The protein below binds the small molecule below.
Small molecule (SMILES): CC(C)C[C@H](NC(=O)[C@H](CCCN=C(N)N)NC=O)C(=O)N[C@@H](CC(C)C)C(=O)N[C@@H](CC(C)C)C(=O)N[C@H](C(=O)NCC(=O)O)[C@@H](C)O

Sequence of chain 2.B:
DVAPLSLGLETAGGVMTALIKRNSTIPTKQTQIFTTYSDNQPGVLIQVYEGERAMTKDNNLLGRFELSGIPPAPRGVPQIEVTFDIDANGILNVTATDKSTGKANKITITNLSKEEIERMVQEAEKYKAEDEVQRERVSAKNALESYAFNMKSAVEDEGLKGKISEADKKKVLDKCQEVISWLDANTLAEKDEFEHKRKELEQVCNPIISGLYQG

Binding-site contacts:
Ligand atom CD1 contacts residue PHE50 of chain 2.B at 3.6 Å (hydrophobic).
Ligand atom CG contacts residue ILE49 of chain 2.B at 3.5 Å (hydrophobic).
Ligand atom C contacts residue THR51 of chain 2.B at 3.6 Å.
Ligand atom N contacts residue THR51 of chain 2.B at 2.9 Å (h-bond).
Ligand atom NH1 contacts residue ILE49 of chain 2.B at 3.6 Å.
Ligand atom CZ contacts residue GLN95 of chain 2.B at 3.3 Å.
Ligand atom N contacts residue GLN57 of chain 2.B at 3.2 Å (h-bond).
Ligand atom O contacts residue GLN57 of chain 2.B at 3.6 Å.
Ligand atom CD contacts residue GLN95 of chain 2.B at 3.0 Å.
Ligand atom CD2 contacts residue GLU26 of chain 2.B at 3.3 Å.
Ligand atom O contacts residue GLN57 of chain 2.B at 2.7 Å (h-bond).
Ligand atom C contacts residue GLY59 of chain 2.B at 3.3 Å.
Ligand atom CD1 contacts residue GLN48 of chain 2.B at 3.7 Å.
Ligand atom O contacts residue ALA28 of chain 2.B at 2.9 Å (h-bond).
Ligand atom O contacts residue VAL60 of chain 2.B at 3.5 Å.
Ligand atom O contacts residue PHE50 of chain 2.B at 3.6 Å.
Ligand atom O contacts residue TYR53 of chain 2.B at 3.2 Å (h-bond).
Ligand atom CA contacts residue VAL10 of chain 1.A at 3.7 Å (hydrophobic).
Ligand atom NE contacts residue GLN95 of chain 2.B at 3.6 Å (h-bond).
Ligand atom CD2 contacts residue THR51 of chain 2.B at 3.6 Å.
Ligand atom CD2 contacts residue THR52 of chain 2.B at 3.2 Å.
Ligand atom NH1 contacts residue GLN95 of chain 2.B at 2.3 Å (h-bond).
Ligand atom CD contacts residue ILE49 of chain 2.B at 3.6 Å (hydrophobic).
Ligand atom CA contacts residue GLN57 of chain 2.B at 3.6 Å.
Ligand atom OXT contacts residue GLU82 of chain 2.B at 3.0 Å (salt-bridge).
Ligand atom CZ contacts residue ILE49 of chain 2.B at 3.7 Å (hydrophobic).
Ligand atom C contacts residue GLN57 of chain 2.B at 3.2 Å.
Ligand atom CA contacts residue GLY59 of chain 2.B at 3.2 Å.
Ligand atom N contacts residue VAL10 of chain 1.A at 3.6 Å.
Ligand atom CA contacts residue THR51 of chain 2.B at 3.5 Å.
Ligand atom CD1 contacts residue ILE62 of chain 2.B at 3.7 Å (hydrophobic).
Ligand atom OXT contacts residue GLY59 of chain 2.B at 3.5 Å (h-bond).
Ligand atom CA contacts residue LEU61 of chain 2.B at 3.6 Å (hydrophobic).
Ligand atom O contacts residue THR27 of chain 2.B at 3.3 Å.
Ligand atom O contacts residue LEU61 of chain 2.B at 2.7 Å (h-bond).
Ligand atom O contacts residue THR51 of chain 2.B at 3.0 Å (h-bond).
Ligand atom CA contacts residue GLN57 of chain 2.B at 3.6 Å.
Ligand atom NE contacts residue ILE49 of chain 2.B at 3.5 Å (h-bond).
Ligand atom C contacts residue GLN57 of chain 2.B at 3.7 Å.
Ligand atom O contacts residue GLN57 of chain 2.B at 3.5 Å.

Sequence of chain 1.A:
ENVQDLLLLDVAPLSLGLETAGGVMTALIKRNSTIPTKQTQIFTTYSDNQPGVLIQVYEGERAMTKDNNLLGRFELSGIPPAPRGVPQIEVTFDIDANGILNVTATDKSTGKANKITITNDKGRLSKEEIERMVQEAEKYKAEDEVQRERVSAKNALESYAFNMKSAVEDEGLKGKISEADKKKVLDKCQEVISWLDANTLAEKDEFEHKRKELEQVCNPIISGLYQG